This small molecule binds to this protein.
Small molecule (SMILES): CC(=O)N[C@H]1[C@H](O[C@@H]2[C@@H](O)[C@H](O)O[C@H](CO)[C@@H]2O)O[C@H](CO)[C@@H](O[C@@H]2O[C@H](CO[C@]3(C(=O)O)C[C@H](O)[C@@H](NC(C)=O)[C@H]([C@H](O)[C@H](O)CO)O3)[C@H](O)[C@H](O)[C@H]2O)[C@@H]1O

Sequence of chain 1.A:
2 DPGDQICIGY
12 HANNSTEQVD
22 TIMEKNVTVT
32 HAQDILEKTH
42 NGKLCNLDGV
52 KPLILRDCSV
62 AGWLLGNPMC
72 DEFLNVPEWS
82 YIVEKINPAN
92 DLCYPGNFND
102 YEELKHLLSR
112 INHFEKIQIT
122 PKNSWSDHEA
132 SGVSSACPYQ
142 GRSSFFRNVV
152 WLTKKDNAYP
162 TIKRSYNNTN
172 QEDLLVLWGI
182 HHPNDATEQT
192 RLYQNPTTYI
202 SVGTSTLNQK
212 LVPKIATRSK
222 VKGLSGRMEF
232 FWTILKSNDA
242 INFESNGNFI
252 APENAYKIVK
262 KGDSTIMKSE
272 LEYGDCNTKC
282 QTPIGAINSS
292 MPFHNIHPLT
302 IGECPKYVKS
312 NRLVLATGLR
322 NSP

Binding-site contacts:
Ligand atom O4 contacts residue VAL134 of chain 1.A at 3.5 Å (h-bond).
Ligand atom C1 contacts residue SER136 of chain 1.A at 3.5 Å.
Ligand atom C7 contacts residue TRP152 of chain 1.A at 3.6 Å (hydrophobic).
Ligand atom C1 contacts residue ARG192 of chain 1.A at 3.8 Å.
Ligand atom O4 contacts residue LYS221 of chain 1.A at 3.5 Å (salt-bridge).
Ligand atom C8 contacts residue TYR95 of chain 1.A at 3.5 Å (hydrophobic).
Ligand atom C10 contacts residue VAL134 of chain 1.A at 3.9 Å (hydrophobic).
Ligand atom N5 contacts residue TRP152 of chain 1.A at 3.8 Å.
Ligand atom C9 contacts residue TYR95 of chain 1.A at 3.3 Å (hydrophobic).
Ligand atom O4 contacts residue LEU225 of chain 1.A at 3.9 Å.
Ligand atom C9 contacts residue LEU193 of chain 1.A at 4.0 Å (hydrophobic).
Ligand atom O8 contacts residue TRP152 of chain 1.A at 3.6 Å.
Ligand atom O9 contacts residue TYR95 of chain 1.A at 2.9 Å (h-bond).
Ligand atom C9 contacts residue GLU189 of chain 1.A at 3.0 Å.
Ligand atom C9 contacts residue HIS182 of chain 1.A at 3.5 Å.
Ligand atom O8 contacts residue TYR95 of chain 1.A at 2.6 Å (h-bond).
Ligand atom C10 contacts residue TRP152 of chain 1.A at 3.9 Å (hydrophobic).
Ligand atom C11 contacts residue TRP152 of chain 1.A at 3.7 Å (hydrophobic).
Ligand atom C6 contacts residue LEU225 of chain 1.A at 3.6 Å (hydrophobic).
Ligand atom O1A contacts residue LEU225 of chain 1.A at 3.5 Å.
Ligand atom O1B contacts residue SER136 of chain 1.A at 2.7 Å (h-bond).
Ligand atom O4 contacts residue ARG192 of chain 1.A at 3.9 Å.
Ligand atom C11 contacts residue GLY133 of chain 1.A at 3.7 Å.
Ligand atom O9 contacts residue HIS182 of chain 1.A at 3.2 Å (h-bond).
Ligand atom C8 contacts residue TRP152 of chain 1.A at 3.9 Å (hydrophobic).
Ligand atom O1A contacts residue SER136 of chain 1.A at 3.5 Å (h-bond).
Ligand atom C11 contacts residue VAL134 of chain 1.A at 3.9 Å (hydrophobic).
Ligand atom O1B contacts residue SER135 of chain 1.A at 3.5 Å.
Ligand atom O7 contacts residue ARG192 of chain 1.A at 3.7 Å.
Ligand atom C5 contacts residue VAL134 of chain 1.A at 3.5 Å (hydrophobic).
Ligand atom O9 contacts residue GLU189 of chain 1.A at 2.5 Å (salt-bridge).
Ligand atom O1A contacts residue SER135 of chain 1.A at 2.7 Å (h-bond).
Ligand atom C1 contacts residue SER135 of chain 1.A at 3.6 Å.
Ligand atom O2 contacts residue ARG192 of chain 1.A at 3.6 Å.
Ligand atom C9 contacts residue TRP152 of chain 1.A at 3.8 Å (hydrophobic).
Ligand atom C4 contacts residue VAL134 of chain 1.A at 3.2 Å (hydrophobic).
Ligand atom O4 contacts residue GLY224 of chain 1.A at 3.4 Å (h-bond).
Ligand atom N5 contacts residue VAL134 of chain 1.A at 2.9 Å (h-bond).
Ligand atom C3 contacts residue ARG192 of chain 1.A at 3.6 Å.
Ligand atom O10 contacts residue LEU193 of chain 1.A at 3.1 Å.